Sequence of chain 1.B:
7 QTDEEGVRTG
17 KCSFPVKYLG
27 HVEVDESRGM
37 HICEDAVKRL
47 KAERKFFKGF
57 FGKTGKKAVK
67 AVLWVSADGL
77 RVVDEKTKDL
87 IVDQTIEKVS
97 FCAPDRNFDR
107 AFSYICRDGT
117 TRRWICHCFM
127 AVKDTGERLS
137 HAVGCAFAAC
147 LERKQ

Binding-site contacts:
Ligand atom C contacts residue SER96 of chain 1.B at 3.6 Å.
Ligand atom N contacts residue CYS98 of chain 1.B at 3.4 Å (h-bond).
Ligand atom CD contacts residue PHE143 of chain 1.B at 3.7 Å (hydrophobic).
Ligand atom C contacts residue VAL95 of chain 1.B at 3.3 Å (hydrophobic).
Ligand atom C contacts residue CYS98 of chain 1.B at 3.7 Å (hydrophobic).
Ligand atom N contacts residue PHE143 of chain 1.B at 3.7 Å.
Ligand atom N contacts residue PHE97 of chain 1.B at 3.8 Å.
Ligand atom O contacts residue SER136 of chain 1.B at 3.5 Å (h-bond).
Ligand atom N contacts residue PHE97 of chain 1.B at 3.8 Å.
Ligand atom CZ contacts residue ARG113 of chain 1.B at 3.6 Å.
Ligand atom N contacts residue VAL95 of chain 1.B at 3.3 Å (h-bond).
Ligand atom CD2 contacts residue TRP120 of chain 1.B at 3.5 Å (hydrophobic).
Ligand atom N contacts residue VAL95 of chain 1.B at 3.8 Å.
Ligand atom N contacts residue SER96 of chain 1.B at 2.5 Å (h-bond).
Ligand atom CA contacts residue VAL95 of chain 1.B at 3.2 Å (hydrophobic).
Ligand atom CD contacts residue VAL95 of chain 1.B at 3.3 Å (hydrophobic).
Ligand atom O contacts residue PHE97 of chain 1.B at 3.6 Å.
Ligand atom C contacts residue SER96 of chain 1.B at 3.7 Å.
Ligand atom N contacts residue ALA99 of chain 1.B at 3.5 Å.
Ligand atom CE2 contacts residue HIS137 of chain 1.B at 3.6 Å.
Ligand atom O contacts residue GLU93 of chain 1.B at 3.3 Å (salt-bridge).
Ligand atom O contacts residue PHE143 of chain 1.B at 3.5 Å.
Ligand atom N contacts residue CYS98 of chain 1.B at 3.1 Å (h-bond).
Ligand atom O3P contacts residue ARG113 of chain 1.B at 3.3 Å (salt-bridge).
Ligand atom C contacts residue PHE143 of chain 1.B at 3.7 Å (hydrophobic).
Ligand atom O contacts residue SER96 of chain 1.B at 3.7 Å.
Ligand atom OH contacts residue ARG113 of chain 1.B at 3.3 Å.
Ligand atom CG contacts residue ILE92 of chain 1.B at 3.5 Å (hydrophobic).
Ligand atom CE2 contacts residue TRP120 of chain 1.B at 3.4 Å (hydrophobic).
Ligand atom CA contacts residue PHE143 of chain 1.B at 3.5 Å (hydrophobic).
Ligand atom O contacts residue CYS98 of chain 1.B at 2.9 Å (h-bond).
Ligand atom CD2 contacts residue SER136 of chain 1.B at 3.5 Å.
Ligand atom CD1 contacts residue LYS94 of chain 1.B at 3.8 Å.
Ligand atom CD1 contacts residue GLU93 of chain 1.B at 3.5 Å.
Ligand atom CD1 contacts residue ARG34 of chain 1.B at 3.2 Å.
Ligand atom CB contacts residue VAL95 of chain 1.B at 3.8 Å (hydrophobic).
Ligand atom CE2 contacts residue SER136 of chain 1.B at 3.6 Å.
Ligand atom CG1 contacts residue PHE97 of chain 1.B at 3.7 Å (hydrophobic).
Ligand atom OH contacts residue HIS137 of chain 1.B at 3.1 Å (h-bond).
Ligand atom CA contacts residue SER96 of chain 1.B at 3.1 Å.

A small-molecule ligand and the protein it binds are described below.
Small molecule (SMILES): CC[C@H](C)[C@H](NC(=O)[C@H](Cc1ccc(O)cc1)NC(=O)[C@H](C)N)C(=O)NCC(=O)N1CCC[C@H]1C(=O)N[C@@H](Cc1ccc(OP(=O)(O)O)cc1)C(=O)N[C@H](C=O)CC(C)C